Binding-site contacts:
Ligand atom C3 contacts residue ASN767 of chain 1.A at 3.8 Å.
Ligand atom C4 contacts residue PRO837 of chain 1.A at 4.4 Å (hydrophobic).
Ligand atom O3 contacts residue GLU836 of chain 1.A at 3.6 Å.
Ligand atom C4 contacts residue ASN767 of chain 1.A at 4.2 Å.
Ligand atom C2 contacts residue ASN767 of chain 1.A at 2.5 Å.
Ligand atom O3 contacts residue HIS838 of chain 1.A at 3.8 Å.
Ligand atom C2 contacts residue PRO837 of chain 1.A at 4.3 Å (hydrophobic).
Ligand atom O6 contacts residue ASN767 of chain 1.A at 4.5 Å.
Ligand atom C5 contacts residue PRO837 of chain 1.A at 4.2 Å (hydrophobic).
Ligand atom O5 contacts residue ASN767 of chain 1.A at 2.4 Å (h-bond).
Ligand atom O5 contacts residue SER770 of chain 1.A at 4.3 Å.
Ligand atom C5 contacts residue ASN767 of chain 1.A at 3.6 Å.
Ligand atom O4 contacts residue PRO837 of chain 1.A at 3.8 Å.
Ligand atom C2 contacts residue GLU836 of chain 1.A at 4.3 Å.
Ligand atom C1 contacts residue SER770 of chain 1.A at 4.3 Å.
Ligand atom C8 contacts residue ASN767 of chain 1.A at 4.0 Å.
Ligand atom N2 contacts residue ASN767 of chain 1.A at 2.8 Å (h-bond).
Ligand atom C1 contacts residue ASN767 of chain 1.A at 1.4 Å.
Ligand atom C3 contacts residue PRO837 of chain 1.A at 4.4 Å (hydrophobic).
Ligand atom C8 contacts residue GLU836 of chain 1.A at 3.3 Å.
Ligand atom O3 contacts residue PRO837 of chain 1.A at 3.4 Å.
Ligand atom C7 contacts residue ASN767 of chain 1.A at 3.7 Å.
Ligand atom O6 contacts residue HIS838 of chain 1.A at 3.8 Å.
Ligand atom C3 contacts residue GLU836 of chain 1.A at 3.8 Å.

The small molecule below binds the protein below.
Small molecule (SMILES): CC(=O)N[C@H]1[C@H](O[C@H]2[C@H](O)[C@@H](NC(C)=O)CO[C@@H]2CO)O[C@H](CO)[C@@H](O)[C@@H]1O

Sequence of chain 1.A:
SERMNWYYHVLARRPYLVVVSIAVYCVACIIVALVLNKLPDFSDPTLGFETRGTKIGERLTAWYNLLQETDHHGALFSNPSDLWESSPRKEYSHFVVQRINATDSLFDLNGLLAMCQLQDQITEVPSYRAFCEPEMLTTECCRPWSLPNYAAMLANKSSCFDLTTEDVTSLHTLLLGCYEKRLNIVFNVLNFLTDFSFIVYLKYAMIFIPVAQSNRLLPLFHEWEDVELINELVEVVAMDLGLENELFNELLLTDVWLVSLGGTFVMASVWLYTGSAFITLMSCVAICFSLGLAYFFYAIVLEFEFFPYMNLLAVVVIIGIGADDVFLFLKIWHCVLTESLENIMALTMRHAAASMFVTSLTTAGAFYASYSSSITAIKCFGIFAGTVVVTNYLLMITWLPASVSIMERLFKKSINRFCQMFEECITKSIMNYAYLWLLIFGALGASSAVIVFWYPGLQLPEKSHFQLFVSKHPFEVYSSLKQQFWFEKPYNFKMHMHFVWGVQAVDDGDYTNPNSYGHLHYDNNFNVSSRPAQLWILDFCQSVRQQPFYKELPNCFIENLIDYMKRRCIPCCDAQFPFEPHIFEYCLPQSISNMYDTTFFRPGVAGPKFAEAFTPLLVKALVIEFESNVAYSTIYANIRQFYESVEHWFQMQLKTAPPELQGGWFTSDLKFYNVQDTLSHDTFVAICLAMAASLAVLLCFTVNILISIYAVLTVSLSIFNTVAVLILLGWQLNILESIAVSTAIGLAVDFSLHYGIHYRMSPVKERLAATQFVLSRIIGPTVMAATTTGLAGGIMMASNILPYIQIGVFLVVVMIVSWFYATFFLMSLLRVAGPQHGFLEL